A small-molecule ligand and the protein it binds are described below.
Small molecule (SMILES): CC(=O)N[C@H]1[C@H](O[C@H]2[C@H](O)[C@@H](NC(C)=O)CO[C@@H]2CO)O[C@H](CO)[C@@H](O)[C@@H]1O

Sequence of chain 1.J:
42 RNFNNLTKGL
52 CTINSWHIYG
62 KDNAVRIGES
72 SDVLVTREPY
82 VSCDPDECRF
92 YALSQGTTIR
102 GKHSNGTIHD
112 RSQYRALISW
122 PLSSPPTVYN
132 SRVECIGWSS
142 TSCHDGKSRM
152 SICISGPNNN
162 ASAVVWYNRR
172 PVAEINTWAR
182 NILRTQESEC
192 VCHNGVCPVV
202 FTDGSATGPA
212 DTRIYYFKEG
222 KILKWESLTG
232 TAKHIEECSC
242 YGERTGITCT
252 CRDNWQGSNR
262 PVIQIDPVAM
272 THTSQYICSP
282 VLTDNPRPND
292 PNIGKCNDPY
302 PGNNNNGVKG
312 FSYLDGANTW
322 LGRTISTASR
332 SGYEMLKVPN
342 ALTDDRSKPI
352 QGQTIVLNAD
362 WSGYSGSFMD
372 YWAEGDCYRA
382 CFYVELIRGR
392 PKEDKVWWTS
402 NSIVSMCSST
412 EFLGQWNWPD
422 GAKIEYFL

Binding-site contacts:
Ligand atom O5 contacts residue ASN106 of chain 1.J at 2.3 Å (h-bond).
Ligand atom N2 contacts residue TRP398 of chain 1.J at 4.3 Å.
Ligand atom C2 contacts residue ASN106 of chain 1.J at 2.5 Å.
Ligand atom C4 contacts residue TRP398 of chain 1.J at 4.3 Å (hydrophobic).
Ligand atom C8 contacts residue TRP398 of chain 1.J at 4.0 Å (hydrophobic).
Ligand atom O4 contacts residue TRP398 of chain 1.J at 3.9 Å.
Ligand atom C1 contacts residue ASN106 of chain 1.J at 1.4 Å.
Ligand atom O6 contacts residue TRP398 of chain 1.J at 4.1 Å.
Ligand atom N2 contacts residue ASN106 of chain 1.J at 3.1 Å (h-bond).
Ligand atom O7 contacts residue ASN106 of chain 1.J at 2.5 Å (h-bond).
Ligand atom C5 contacts residue ASN106 of chain 1.J at 3.6 Å.
Ligand atom O7 contacts residue TRP398 of chain 1.J at 3.2 Å.
Ligand atom C3 contacts residue TRP398 of chain 1.J at 4.0 Å (hydrophobic).
Ligand atom C3 contacts residue ASN106 of chain 1.J at 3.8 Å.
Ligand atom C5 contacts residue TRP398 of chain 1.J at 3.6 Å (hydrophobic).
Ligand atom C1 contacts residue TRP398 of chain 1.J at 3.8 Å (hydrophobic).
Ligand atom C2 contacts residue TRP398 of chain 1.J at 4.5 Å (hydrophobic).
Ligand atom C4 contacts residue ASN106 of chain 1.J at 4.2 Å.
Ligand atom C7 contacts residue TRP398 of chain 1.J at 3.6 Å (hydrophobic).
Ligand atom C6 contacts residue TRP398 of chain 1.J at 4.1 Å (hydrophobic).
Ligand atom O5 contacts residue TRP398 of chain 1.J at 4.1 Å.
Ligand atom C7 contacts residue ASN106 of chain 1.J at 3.2 Å.